This protein binds this small molecule.
Small molecule (SMILES): CCCCCCCCCC[n+]1ccn(CC(P(=O)([O-])O)P(=O)(O)O)c1

Sequence of chain 1.C:
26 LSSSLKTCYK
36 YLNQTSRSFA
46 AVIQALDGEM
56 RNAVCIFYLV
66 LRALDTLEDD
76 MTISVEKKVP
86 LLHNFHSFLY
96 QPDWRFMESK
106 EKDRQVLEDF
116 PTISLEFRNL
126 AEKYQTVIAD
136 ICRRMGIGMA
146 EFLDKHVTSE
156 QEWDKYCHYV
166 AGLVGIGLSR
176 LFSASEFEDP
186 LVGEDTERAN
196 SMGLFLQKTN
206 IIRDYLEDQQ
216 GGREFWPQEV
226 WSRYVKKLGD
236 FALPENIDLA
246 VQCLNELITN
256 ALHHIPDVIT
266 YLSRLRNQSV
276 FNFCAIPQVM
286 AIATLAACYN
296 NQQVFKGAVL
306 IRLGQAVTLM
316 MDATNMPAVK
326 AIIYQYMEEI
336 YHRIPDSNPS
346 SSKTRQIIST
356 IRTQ

Binding-site contacts:
Ligand atom CAO contacts residue ALA166 of chain 1.C at 4.2 Å (hydrophobic).
Ligand atom NAV contacts residue GLN202 of chain 1.C at 4.2 Å.
Ligand atom CAM contacts residue LEU173 of chain 1.C at 4.1 Å (hydrophobic).
Ligand atom PAY contacts residue SER43 of chain 1.C at 3.3 Å.
Ligand atom OAD contacts residue ARG42 of chain 1.C at 3.2 Å (salt-bridge).
Ligand atom CAS contacts residue GLN202 of chain 1.C at 3.9 Å.
Ligand atom CAO contacts residue GLY198 of chain 1.C at 4.0 Å.
Ligand atom OAG contacts residue ARG42 of chain 1.C at 3.2 Å (salt-bridge).
Ligand atom CAA contacts residue TYR266 of chain 1.C at 3.2 Å (hydrophobic).
Ligand atom NAV contacts residue ASN205 of chain 1.C at 4.1 Å.
Ligand atom OAG contacts residue SER43 of chain 1.C at 2.8 Å (h-bond).
Ligand atom CAU contacts residue SER43 of chain 1.C at 3.8 Å.
Ligand atom PAY contacts residue ARG42 of chain 1.C at 4.0 Å.
Ligand atom CAL contacts residue GLY170 of chain 1.C at 4.2 Å.
Ligand atom CAR contacts residue ALA166 of chain 1.C at 4.0 Å (hydrophobic).
Ligand atom OAF contacts residue ARG42 of chain 1.C at 3.7 Å.
Ligand atom OAC contacts residue ARG42 of chain 1.C at 3.4 Å (salt-bridge).
Ligand atom CAL contacts residue LEU173 of chain 1.C at 3.4 Å (hydrophobic).
Ligand atom CAN contacts residue VAL169 of chain 1.C at 4.2 Å (hydrophobic).
Ligand atom OAC contacts residue SER41 of chain 1.C at 4.0 Å.
Ligand atom CAO contacts residue LEU201 of chain 1.C at 3.6 Å (hydrophobic).
Ligand atom CAJ contacts residue ASN205 of chain 1.C at 3.9 Å.
Ligand atom CAR contacts residue GLN202 of chain 1.C at 3.8 Å.
Ligand atom CAP contacts residue LEU201 of chain 1.C at 4.0 Å (hydrophobic).
Ligand atom CAA contacts residue CYS279 of chain 1.C at 3.1 Å (hydrophobic).
Ligand atom OAB contacts residue ARG208 of chain 1.C at 3.4 Å (salt-bridge).
Ligand atom CAN contacts residue LEU173 of chain 1.C at 3.9 Å (hydrophobic).
Ligand atom CAK contacts residue GLY170 of chain 1.C at 4.0 Å.
Ligand atom CAJ contacts residue PHE44 of chain 1.C at 4.1 Å (hydrophobic).
Ligand atom CAQ contacts residue ALA166 of chain 1.C at 3.4 Å (hydrophobic).
Ligand atom OAC contacts residue SER43 of chain 1.C at 3.0 Å (h-bond).
Ligand atom PAX contacts residue ASN205 of chain 1.C at 4.0 Å.
Ligand atom CAO contacts residue VAL169 of chain 1.C at 4.0 Å (hydrophobic).
Ligand atom CAM contacts residue GLY170 of chain 1.C at 4.0 Å.
Ligand atom CAP contacts residue VAL169 of chain 1.C at 3.9 Å (hydrophobic).
Ligand atom CAN contacts residue LEU201 of chain 1.C at 3.9 Å (hydrophobic).
Ligand atom CAH contacts residue GLN202 of chain 1.C at 4.1 Å.
Ligand atom CAK contacts residue MET197 of chain 1.C at 3.9 Å (hydrophobic).
Ligand atom CAA contacts residue PHE177 of chain 1.C at 3.9 Å (hydrophobic).
Ligand atom OAB contacts residue ASN205 of chain 1.C at 2.7 Å (h-bond).